Binding-site contacts:
Ligand atom O23 contacts residue LEU354 of chain 1.C at 2.9 Å.
Ligand atom O19 contacts residue MET170 of chain 1.C at 3.8 Å.
Ligand atom C6 contacts residue PHE263 of chain 1.C at 3.9 Å (hydrophobic).
Ligand atom C2 contacts residue MET315 of chain 1.C at 3.8 Å (hydrophobic).
Ligand atom O22 contacts residue ARG173 of chain 1.C at 2.5 Å.
Ligand atom C3 contacts residue PHE166 of chain 1.C at 3.5 Å (hydrophobic).
Ligand atom C12 contacts residue TRP116 of chain 1.C at 3.7 Å (hydrophobic).
Ligand atom C6 contacts residue ARG173 of chain 1.C at 3.0 Å.
Ligand atom C18 contacts residue LEU311 of chain 1.C at 3.6 Å (hydrophobic).
Ligand atom C2 contacts residue PHE166 of chain 1.C at 3.5 Å (hydrophobic).
Ligand atom C2 contacts residue PHE318 of chain 1.C at 3.9 Å (hydrophobic).
Ligand atom O20 contacts residue PHE263 of chain 1.C at 3.5 Å.
Ligand atom C20 contacts residue ARG173 of chain 1.C at 3.4 Å.
Ligand atom C7 contacts residue ARG173 of chain 1.C at 3.4 Å.
Ligand atom O19 contacts residue ASN267 of chain 1.C at 3.6 Å (h-bond).
Ligand atom C13 contacts residue LEU311 of chain 1.C at 3.8 Å (hydrophobic).
Ligand atom C15 contacts residue PHE307 of chain 1.C at 3.4 Å (hydrophobic).
Ligand atom C4 contacts residue MET315 of chain 1.C at 3.9 Å (hydrophobic).
Ligand atom O16 contacts residue LEU310 of chain 1.C at 3.7 Å.
Ligand atom O18 contacts residue TRP116 of chain 1.C at 3.2 Å.
Ligand atom C13 contacts residue LEU354 of chain 1.C at 3.5 Å (hydrophobic).
Ligand atom C5 contacts residue LEU311 of chain 1.C at 3.9 Å (hydrophobic).
Ligand atom C8 contacts residue LEU354 of chain 1.C at 3.5 Å (hydrophobic).
Ligand atom C15 contacts residue LEU310 of chain 1.C at 3.0 Å (hydrophobic).
Ligand atom C3 contacts residue MET315 of chain 1.C at 3.8 Å (hydrophobic).
Ligand atom O23 contacts residue PRO353 of chain 1.C at 3.6 Å.
Ligand atom C4 contacts residue MET170 of chain 1.C at 3.7 Å (hydrophobic).
Ligand atom O18 contacts residue ARG314 of chain 1.C at 2.9 Å (salt-bridge).
Ligand atom C22 contacts residue LEU311 of chain 1.C at 2.3 Å (hydrophobic).
Ligand atom C1 contacts residue PHE318 of chain 1.C at 3.8 Å (hydrophobic).
Ligand atom O21 contacts residue PHE263 of chain 1.C at 2.7 Å.
Ligand atom C9 contacts residue LEU354 of chain 1.C at 3.5 Å (hydrophobic).
Ligand atom C1 contacts residue MET315 of chain 1.C at 3.9 Å (hydrophobic).
Ligand atom C17 contacts residue ARG173 of chain 1.C at 3.9 Å.
Ligand atom C17 contacts residue LEU311 of chain 1.C at 3.6 Å (hydrophobic).
Ligand atom O16 contacts residue ARG314 of chain 1.C at 3.8 Å.
Ligand atom C16 contacts residue MET170 of chain 1.C at 3.8 Å (hydrophobic).
Ligand atom O20 contacts residue ARG173 of chain 1.C at 3.6 Å.
Ligand atom C12 contacts residue LEU311 of chain 1.C at 4.0 Å (hydrophobic).
Ligand atom O21 contacts residue ARG173 of chain 1.C at 2.7 Å.

The small molecule below binds the protein below.
Small molecule (SMILES): CC[C@@]1(O)C[C@H](O)c2c(cc3c(c2O)C(=O)c2c(O)cccc2C3=O)[C@H]1C(=O)OC

Sequence of chain 1.C:
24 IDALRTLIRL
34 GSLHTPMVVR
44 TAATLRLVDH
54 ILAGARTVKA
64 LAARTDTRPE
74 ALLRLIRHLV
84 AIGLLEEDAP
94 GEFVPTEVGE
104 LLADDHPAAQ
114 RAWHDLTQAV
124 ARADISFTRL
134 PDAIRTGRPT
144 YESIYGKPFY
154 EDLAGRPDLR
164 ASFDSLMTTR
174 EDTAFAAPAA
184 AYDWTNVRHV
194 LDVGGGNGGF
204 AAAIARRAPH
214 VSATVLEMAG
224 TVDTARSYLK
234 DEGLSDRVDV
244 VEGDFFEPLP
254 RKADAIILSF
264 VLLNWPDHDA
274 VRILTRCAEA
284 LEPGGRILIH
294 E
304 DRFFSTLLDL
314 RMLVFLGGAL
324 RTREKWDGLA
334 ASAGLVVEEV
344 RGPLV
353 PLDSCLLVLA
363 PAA

Sequence of chain 1.D:
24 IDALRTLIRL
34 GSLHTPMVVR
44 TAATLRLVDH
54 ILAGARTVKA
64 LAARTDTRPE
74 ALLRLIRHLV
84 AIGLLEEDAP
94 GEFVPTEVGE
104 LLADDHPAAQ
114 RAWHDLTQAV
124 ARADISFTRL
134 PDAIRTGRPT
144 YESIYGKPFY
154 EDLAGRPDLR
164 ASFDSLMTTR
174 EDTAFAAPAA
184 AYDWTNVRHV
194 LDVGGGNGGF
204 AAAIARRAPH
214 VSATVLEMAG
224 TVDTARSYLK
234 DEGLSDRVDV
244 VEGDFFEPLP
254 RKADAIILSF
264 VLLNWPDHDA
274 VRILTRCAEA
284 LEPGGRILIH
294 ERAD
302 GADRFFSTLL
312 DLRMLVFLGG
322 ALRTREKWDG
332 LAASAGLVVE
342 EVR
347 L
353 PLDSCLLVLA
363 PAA